Sequence of chain 1.D:
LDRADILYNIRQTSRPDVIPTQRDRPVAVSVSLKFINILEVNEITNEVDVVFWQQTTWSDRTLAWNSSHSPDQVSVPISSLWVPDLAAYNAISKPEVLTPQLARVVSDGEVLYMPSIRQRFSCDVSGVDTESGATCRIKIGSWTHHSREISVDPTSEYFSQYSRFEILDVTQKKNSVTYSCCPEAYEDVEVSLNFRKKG

Sequence of chain 1.E:
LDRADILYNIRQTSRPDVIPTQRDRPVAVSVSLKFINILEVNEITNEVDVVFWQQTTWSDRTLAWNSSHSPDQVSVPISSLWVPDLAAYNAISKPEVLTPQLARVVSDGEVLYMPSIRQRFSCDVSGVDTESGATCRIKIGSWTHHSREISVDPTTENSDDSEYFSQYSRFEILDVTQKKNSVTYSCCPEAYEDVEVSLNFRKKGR

Binding-site contacts:
Ligand atom C13 contacts residue TRP143 of chain 1.D at 4.1 Å (hydrophobic).
Ligand atom C12 contacts residue CYS188 of chain 1.D at 4.1 Å (hydrophobic).
Ligand atom C6 contacts residue LEU112 of chain 1.E at 3.4 Å (hydrophobic).
Ligand atom C15 contacts residue TRP143 of chain 1.D at 3.5 Å (hydrophobic).
Ligand atom C3 contacts residue GLN73 of chain 1.E at 4.0 Å.
Ligand atom C11 contacts residue TRP143 of chain 1.D at 3.4 Å (hydrophobic).
Ligand atom C4 contacts residue ARG104 of chain 1.E at 3.8 Å.
Ligand atom N3 contacts residue MET114 of chain 1.E at 3.7 Å.
Ligand atom C3 contacts residue TYR192 of chain 1.D at 3.6 Å (hydrophobic).
Ligand atom C5 contacts residue LEU112 of chain 1.E at 3.5 Å (hydrophobic).
Ligand atom C12 contacts residue MET114 of chain 1.E at 3.4 Å (hydrophobic).
Ligand atom C14 contacts residue TYR192 of chain 1.D at 3.6 Å (hydrophobic).
Ligand atom C3 contacts residue ARG104 of chain 1.E at 4.1 Å.
Ligand atom C7 contacts residue MET114 of chain 1.E at 3.8 Å (hydrophobic).
Ligand atom C2 contacts residue CYS188 of chain 1.D at 3.7 Å (hydrophobic).
Ligand atom C14 contacts residue TYR185 of chain 1.D at 3.4 Å (hydrophobic).
Ligand atom N3 contacts residue THR144 of chain 1.D at 3.7 Å.
Ligand atom C10 contacts residue MET114 of chain 1.E at 3.8 Å (hydrophobic).
Ligand atom N1 contacts residue TRP143 of chain 1.D at 3.4 Å (h-bond).
Ligand atom C12 contacts residue CYS187 of chain 1.D at 4.0 Å (hydrophobic).
Ligand atom C2 contacts residue TYR192 of chain 1.D at 3.1 Å (hydrophobic).
Ligand atom C13 contacts residue TYR185 of chain 1.D at 3.9 Å (hydrophobic).
Ligand atom N2 contacts residue SER142 of chain 1.D at 3.9 Å.
Ligand atom C5 contacts residue ARG104 of chain 1.E at 3.6 Å.
Ligand atom C13 contacts residue TYR192 of chain 1.D at 3.6 Å (hydrophobic).
Ligand atom C14 contacts residue TYR89 of chain 1.D at 3.3 Å (hydrophobic).
Ligand atom C1 contacts residue ARG104 of chain 1.E at 4.0 Å.
Ligand atom N2 contacts residue TYR89 of chain 1.D at 2.7 Å (h-bond).
Ligand atom C11 contacts residue MET114 of chain 1.E at 3.3 Å (hydrophobic).
Ligand atom C14 contacts residue TRP143 of chain 1.D at 3.9 Å (hydrophobic).
Ligand atom C16 contacts residue TRP143 of chain 1.D at 3.3 Å (hydrophobic).
Ligand atom C10 contacts residue CYS188 of chain 1.D at 3.8 Å (hydrophobic).
Ligand atom C6 contacts residue ARG104 of chain 1.E at 3.4 Å.
Ligand atom N1 contacts residue MET114 of chain 1.E at 3.2 Å.
Ligand atom C7 contacts residue TRP143 of chain 1.D at 3.6 Å (hydrophobic).
Ligand atom C4 contacts residue GLN73 of chain 1.E at 3.7 Å.
Ligand atom C15 contacts residue TYR89 of chain 1.D at 3.3 Å (hydrophobic).
Ligand atom C8 contacts residue LEU112 of chain 1.E at 4.1 Å (hydrophobic).
Ligand atom C16 contacts residue MET114 of chain 1.E at 3.8 Å (hydrophobic).
Ligand atom N2 contacts residue TRP143 of chain 1.D at 2.9 Å (h-bond).

This protein binds this small molecule.
Small molecule (SMILES): c1ccc(-c2cncc(N3CCCNCC3)c2)cc1